Sequence of chain 1.C:
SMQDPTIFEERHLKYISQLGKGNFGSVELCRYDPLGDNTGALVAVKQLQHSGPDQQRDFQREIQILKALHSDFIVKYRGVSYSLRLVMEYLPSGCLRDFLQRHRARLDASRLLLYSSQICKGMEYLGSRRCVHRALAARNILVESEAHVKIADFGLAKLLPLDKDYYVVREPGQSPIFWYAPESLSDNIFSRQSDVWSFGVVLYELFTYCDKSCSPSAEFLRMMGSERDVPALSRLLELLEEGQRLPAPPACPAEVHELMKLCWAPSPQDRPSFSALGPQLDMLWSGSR

The protein below binds the small molecule below.
Small molecule (SMILES): CCC(=O)Nc1cccc(-c2c[nH]c3ncccc23)c1

Binding-site contacts:
Ligand atom C12 contacts residue GLY20 of chain 1.C at 3.8 Å.
Ligand atom C15 contacts residue ARG144 of chain 1.C at 3.1 Å.
Ligand atom C7 contacts residue LEU147 of chain 1.C at 3.5 Å (hydrophobic).
Ligand atom C8 contacts residue ALA44 of chain 1.C at 3.4 Å (hydrophobic).
Ligand atom C5 contacts residue LEU147 of chain 1.C at 3.6 Å (hydrophobic).
Ligand atom C11 contacts residue LEU19 of chain 1.C at 3.8 Å (hydrophobic).
Ligand atom C8 contacts residue LEU147 of chain 1.C at 3.7 Å (hydrophobic).
Ligand atom N1 contacts residue GLU94 of chain 1.C at 3.5 Å (salt-bridge).
Ligand atom C14 contacts residue CYS100 of chain 1.C at 2.5 Å (hydrophobic).
Ligand atom N2 contacts residue LEU96 of chain 1.C at 2.8 Å (h-bond).
Ligand atom C7 contacts residue ALA44 of chain 1.C at 3.6 Å (hydrophobic).
Ligand atom N1 contacts residue LEU147 of chain 1.C at 3.8 Å.
Ligand atom N1 contacts residue TYR95 of chain 1.C at 3.7 Å.
Ligand atom C9 contacts residue LEU147 of chain 1.C at 3.8 Å (hydrophobic).
Ligand atom C12 contacts residue LEU19 of chain 1.C at 3.8 Å (hydrophobic).
Ligand atom N contacts residue CYS100 of chain 1.C at 3.7 Å.
Ligand atom C10 contacts residue LEU96 of chain 1.C at 3.7 Å (hydrophobic).
Ligand atom N1 contacts residue ALA44 of chain 1.C at 3.9 Å.
Ligand atom C8 contacts residue GLU94 of chain 1.C at 3.1 Å.
Ligand atom C contacts residue CYS100 of chain 1.C at 3.7 Å (hydrophobic).
Ligand atom C14 contacts residue ASP103 of chain 1.C at 3.6 Å.
Ligand atom C12 contacts residue EDO1 of chain 1.R at 3.8 Å.
Ligand atom C13 contacts residue LEU19 of chain 1.C at 3.5 Å (hydrophobic).
Ligand atom C13 contacts residue EDO1 of chain 1.R at 3.8 Å.
Ligand atom C9 contacts residue TYR95 of chain 1.C at 3.9 Å (hydrophobic).
Ligand atom C15 contacts residue CYS100 of chain 1.C at 1.7 Å (hydrophobic).
Ligand atom C3 contacts residue LEU147 of chain 1.C at 4.0 Å (hydrophobic).
Ligand atom C6 contacts residue EDO1 of chain 1.R at 3.6 Å.
Ligand atom C8 contacts residue LEU96 of chain 1.C at 3.9 Å (hydrophobic).
Ligand atom C6 contacts residue LEU147 of chain 1.C at 3.5 Å (hydrophobic).
Ligand atom C2 contacts residue LEU147 of chain 1.C at 4.0 Å (hydrophobic).
Ligand atom C11 contacts residue EDO1 of chain 1.R at 3.6 Å.
Ligand atom C9 contacts residue LEU96 of chain 1.C at 3.8 Å (hydrophobic).
Ligand atom C4 contacts residue LEU147 of chain 1.C at 3.7 Å (hydrophobic).
Ligand atom N2 contacts residue TYR95 of chain 1.C at 3.4 Å.
Ligand atom C10 contacts residue LEU147 of chain 1.C at 4.0 Å (hydrophobic).
Ligand atom N1 contacts residue LEU96 of chain 1.C at 3.0 Å (h-bond).
Ligand atom C10 contacts residue GLY99 of chain 1.C at 4.0 Å.
Ligand atom C14 contacts residue ARG102 of chain 1.C at 4.0 Å.
Ligand atom C1 contacts residue LEU19 of chain 1.C at 3.8 Å (hydrophobic).